This protein binds this small molecule.
Small molecule (SMILES): CC(=O)N[C@@H]1[C@@H](O)[C@H](O)[C@@H](CO)O[C@H]1O

Sequence of chain 1.B:
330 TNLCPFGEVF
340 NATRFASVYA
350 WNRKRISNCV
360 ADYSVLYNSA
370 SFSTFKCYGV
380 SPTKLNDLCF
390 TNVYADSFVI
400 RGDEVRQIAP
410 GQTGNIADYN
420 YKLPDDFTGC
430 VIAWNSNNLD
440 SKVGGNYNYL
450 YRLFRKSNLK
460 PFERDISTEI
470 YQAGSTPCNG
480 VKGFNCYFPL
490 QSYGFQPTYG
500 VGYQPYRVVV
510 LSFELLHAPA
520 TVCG

Binding-site contacts:
Ligand atom C3 contacts residue ASN340 of chain 1.B at 3.8 Å.
Ligand atom N2 contacts residue GLY336 of chain 1.B at 4.5 Å.
Ligand atom C4 contacts residue ASN340 of chain 1.B at 4.2 Å.
Ligand atom C8 contacts residue PHE339 of chain 1.B at 3.6 Å (hydrophobic).
Ligand atom C7 contacts residue GLY336 of chain 1.B at 4.0 Å.
Ligand atom C7 contacts residue ASN340 of chain 1.B at 4.0 Å.
Ligand atom C8 contacts residue GLY336 of chain 1.B at 3.7 Å.
Ligand atom C1 contacts residue ASN340 of chain 1.B at 1.4 Å.
Ligand atom N2 contacts residue ASN340 of chain 1.B at 2.9 Å (h-bond).
Ligand atom C8 contacts residue PHE335 of chain 1.B at 3.3 Å (hydrophobic).
Ligand atom C7 contacts residue PHE335 of chain 1.B at 4.4 Å (hydrophobic).
Ligand atom C2 contacts residue ASN340 of chain 1.B at 2.5 Å.
Ligand atom O7 contacts residue GLY336 of chain 1.B at 4.3 Å.
Ligand atom O5 contacts residue ASN340 of chain 1.B at 2.4 Å (h-bond).
Ligand atom C5 contacts residue ASN340 of chain 1.B at 3.6 Å.